Binding-site contacts:
Ligand atom C6 contacts residue MET121 of chain 1.C at 3.8 Å (hydrophobic).
Ligand atom C2 contacts residue MET121 of chain 1.C at 3.8 Å (hydrophobic).
Ligand atom N1 contacts residue MET121 of chain 1.C at 3.8 Å.
Ligand atom O1B contacts residue LYS16 of chain 1.C at 3.3 Å (salt-bridge).
Ligand atom O1B contacts residue ASN13 of chain 1.C at 3.1 Å (h-bond).
Ligand atom PA contacts residue GLY15 of chain 1.C at 3.9 Å.
Ligand atom N2 contacts residue ILE124 of chain 1.C at 3.3 Å.
Ligand atom O5' contacts residue THR18 of chain 1.C at 3.5 Å (h-bond).
Ligand atom N1 contacts residue ASP123 of chain 1.C at 3.0 Å (salt-bridge).
Ligand atom O3G contacts residue PRO12 of chain 1.C at 3.6 Å.
Ligand atom O3G contacts residue MG1 of chain 1.H at 3.5 Å.
Ligand atom O2B contacts residue THR17 of chain 1.C at 3.1 Å (h-bond).
Ligand atom O1A contacts residue LYS16 of chain 1.C at 3.7 Å.
Ligand atom C3B contacts residue MG1 of chain 1.H at 3.5 Å.
Ligand atom N2 contacts residue ASP123 of chain 1.C at 3.0 Å (salt-bridge).
Ligand atom O2B contacts residue MG1 of chain 1.H at 2.0 Å.
Ligand atom PB contacts residue MG1 of chain 1.H at 3.2 Å.
Ligand atom C3B contacts residue ASN13 of chain 1.C at 3.4 Å.
Ligand atom O1A contacts residue THR18 of chain 1.C at 2.6 Å (h-bond).
Ligand atom PB contacts residue LYS16 of chain 1.C at 3.8 Å.
Ligand atom O1B contacts residue GLY15 of chain 1.C at 3.2 Å (h-bond).
Ligand atom N3 contacts residue MET121 of chain 1.C at 3.7 Å.
Ligand atom O6 contacts residue MET121 of chain 1.C at 3.5 Å (h-bond).
Ligand atom C5 contacts residue MET121 of chain 1.C at 3.8 Å (hydrophobic).
Ligand atom PB contacts residue GLY15 of chain 1.C at 3.9 Å.
Ligand atom PG contacts residue MG1 of chain 1.H at 3.0 Å.
Ligand atom O6 contacts residue ASN120 of chain 1.C at 3.5 Å (h-bond).
Ligand atom O3G contacts residue ASN13 of chain 1.C at 3.0 Å (h-bond).
Ligand atom PA contacts residue THR18 of chain 1.C at 3.6 Å.
Ligand atom O2G contacts residue MG1 of chain 1.H at 1.9 Å.
Ligand atom C2 contacts residue ASP123 of chain 1.C at 3.5 Å.
Ligand atom O1A contacts residue GLY15 of chain 1.C at 3.3 Å.
Ligand atom O1B contacts residue SER14 of chain 1.C at 2.7 Å (h-bond).
Ligand atom C4 contacts residue MET121 of chain 1.C at 3.7 Å (hydrophobic).
Ligand atom O1A contacts residue THR17 of chain 1.C at 3.5 Å (h-bond).
Ligand atom O3A contacts residue LYS16 of chain 1.C at 3.8 Å.
Ligand atom O2B contacts residue LYS16 of chain 1.C at 3.8 Å.
Ligand atom C8 contacts residue THR18 of chain 1.C at 3.7 Å.
Ligand atom PG contacts residue ASN13 of chain 1.C at 3.8 Å.
Ligand atom O3A contacts residue GLY15 of chain 1.C at 3.2 Å (h-bond).

Sequence of chain 1.C:
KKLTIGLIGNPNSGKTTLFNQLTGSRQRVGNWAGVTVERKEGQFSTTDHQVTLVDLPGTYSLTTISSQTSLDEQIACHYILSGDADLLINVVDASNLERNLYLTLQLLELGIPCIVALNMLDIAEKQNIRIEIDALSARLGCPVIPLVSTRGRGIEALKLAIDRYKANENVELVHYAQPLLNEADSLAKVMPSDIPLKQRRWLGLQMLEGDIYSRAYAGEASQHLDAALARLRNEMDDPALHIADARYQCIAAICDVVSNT

A protein and the small-molecule ligand that binds it are described below.
Small molecule (SMILES): Nc1nc2c(ncn2[C@@H]2O[C@H](CO[P](=O)(O)O[P](=O)(O)CP(=O)(O)O)[C@@H](O)[C@H]2O)c(=O)[nH]1